Sequence of chain 1.D:
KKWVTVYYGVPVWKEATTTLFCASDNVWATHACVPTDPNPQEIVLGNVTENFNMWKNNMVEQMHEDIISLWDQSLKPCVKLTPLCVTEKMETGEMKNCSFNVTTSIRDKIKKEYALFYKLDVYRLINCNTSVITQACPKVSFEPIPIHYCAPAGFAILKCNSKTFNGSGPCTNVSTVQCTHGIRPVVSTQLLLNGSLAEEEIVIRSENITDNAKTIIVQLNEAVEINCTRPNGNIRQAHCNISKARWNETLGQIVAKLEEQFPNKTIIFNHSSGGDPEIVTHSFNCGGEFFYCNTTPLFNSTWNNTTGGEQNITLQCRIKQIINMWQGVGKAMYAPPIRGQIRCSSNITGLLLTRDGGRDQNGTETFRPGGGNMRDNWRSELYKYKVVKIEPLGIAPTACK

Binding-site contacts:
Ligand atom C2 contacts residue ASN459 of chain 1.D at 2.5 Å.
Ligand atom C5 contacts residue ASN459 of chain 1.D at 3.7 Å.
Ligand atom O7 contacts residue ASN278 of chain 1.D at 3.6 Å.
Ligand atom C7 contacts residue ASN459 of chain 1.D at 3.7 Å.
Ligand atom N2 contacts residue ASN459 of chain 1.D at 2.9 Å (h-bond).
Ligand atom O7 contacts residue NAG1 of chain 1.Z at 3.3 Å.
Ligand atom C6 contacts residue ALA307 of chain 1.D at 3.8 Å (hydrophobic).
Ligand atom C8 contacts residue ASN278 of chain 1.D at 4.3 Å.
Ligand atom C5 contacts residue ALA307 of chain 1.D at 4.5 Å (hydrophobic).
Ligand atom C8 contacts residue ASN459 of chain 1.D at 4.1 Å.
Ligand atom C4 contacts residue ASN459 of chain 1.D at 4.2 Å.
Ligand atom O5 contacts residue ALA307 of chain 1.D at 4.0 Å.
Ligand atom C7 contacts residue ARG268 of chain 1.D at 4.5 Å.
Ligand atom C7 contacts residue ASN278 of chain 1.D at 3.9 Å.
Ligand atom C3 contacts residue ASN459 of chain 1.D at 3.8 Å.
Ligand atom O5 contacts residue ASN459 of chain 1.D at 2.4 Å (h-bond).
Ligand atom C1 contacts residue ASN459 of chain 1.D at 1.4 Å.
Ligand atom C8 contacts residue ARG268 of chain 1.D at 3.5 Å.

The small molecule below binds the protein below.
Small molecule (SMILES): CC(=O)N[C@@H]1[C@@H](O)[C@H](O)[C@@H](CO)O[C@H]1O